Sequence of chain 1.A:
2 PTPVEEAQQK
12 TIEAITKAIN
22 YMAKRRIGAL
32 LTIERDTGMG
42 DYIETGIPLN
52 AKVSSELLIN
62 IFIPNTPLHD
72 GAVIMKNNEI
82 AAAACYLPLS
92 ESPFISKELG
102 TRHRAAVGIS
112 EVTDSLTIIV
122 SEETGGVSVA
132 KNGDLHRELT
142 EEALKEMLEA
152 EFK

A small-molecule ligand and the protein it binds are described below.
Small molecule (SMILES): O=C1CCc2ccccc2N1

Binding-site contacts:
Ligand atom C06 contacts residue PRO65 of chain 1.A at 3.3 Å (hydrophobic).
Ligand atom C08 contacts residue ILE28 of chain 1.A at 3.7 Å (hydrophobic).
Ligand atom C10 contacts residue PRO65 of chain 1.A at 3.9 Å (hydrophobic).
Ligand atom C08 contacts residue ARG26 of chain 1.A at 3.8 Å.
Ligand atom C07 contacts residue PRO65 of chain 1.A at 3.3 Å (hydrophobic).
Ligand atom C09 contacts residue ILE28 of chain 1.A at 3.6 Å (hydrophobic).
Ligand atom C01 contacts residue PRO65 of chain 1.A at 4.4 Å (hydrophobic).
Ligand atom C03 contacts residue PRO65 of chain 1.A at 4.2 Å (hydrophobic).
Ligand atom C09 contacts residue ARG26 of chain 1.A at 3.5 Å.
Ligand atom C08 contacts residue PRO65 of chain 1.A at 3.7 Å (hydrophobic).
Ligand atom C02 contacts residue PRO65 of chain 1.A at 4.0 Å (hydrophobic).
Ligand atom C11 contacts residue PRO65 of chain 1.A at 3.7 Å (hydrophobic).
Ligand atom C09 contacts residue PRO65 of chain 1.A at 4.0 Å (hydrophobic).
Ligand atom C10 contacts residue ARG26 of chain 1.A at 3.7 Å.
Ligand atom O04 contacts residue ASN66 of chain 1.A at 4.5 Å.
Ligand atom N05 contacts residue PRO65 of chain 1.A at 3.8 Å.